Sequence of chain 27.F:
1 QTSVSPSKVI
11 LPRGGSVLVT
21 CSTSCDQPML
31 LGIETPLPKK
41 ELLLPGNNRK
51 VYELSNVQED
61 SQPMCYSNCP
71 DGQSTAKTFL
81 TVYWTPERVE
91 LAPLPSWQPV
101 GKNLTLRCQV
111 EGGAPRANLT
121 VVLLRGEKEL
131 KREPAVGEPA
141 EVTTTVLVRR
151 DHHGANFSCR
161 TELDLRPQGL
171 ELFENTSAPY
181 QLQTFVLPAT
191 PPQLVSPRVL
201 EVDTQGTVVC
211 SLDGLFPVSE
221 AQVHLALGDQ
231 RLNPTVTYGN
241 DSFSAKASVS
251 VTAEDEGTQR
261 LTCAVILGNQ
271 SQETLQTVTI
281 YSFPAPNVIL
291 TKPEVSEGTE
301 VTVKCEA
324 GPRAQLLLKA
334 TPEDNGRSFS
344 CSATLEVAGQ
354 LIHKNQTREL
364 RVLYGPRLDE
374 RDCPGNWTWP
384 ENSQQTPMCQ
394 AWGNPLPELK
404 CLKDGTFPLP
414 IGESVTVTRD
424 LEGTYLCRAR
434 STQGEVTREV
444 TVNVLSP

Binding-site contacts:
Ligand atom O4 contacts residue GLU127 of chain 27.F at 3.1 Å (salt-bridge).
Ligand atom C5 contacts residue GLU127 of chain 27.F at 3.6 Å.
Ligand atom C3 contacts residue GLU127 of chain 27.F at 3.6 Å.
Ligand atom C1 contacts residue ASN156 of chain 27.F at 1.4 Å.
Ligand atom C5 contacts residue GLY126 of chain 27.F at 4.0 Å.
Ligand atom C8 contacts residue PRO179 of chain 27.F at 4.4 Å (hydrophobic).
Ligand atom C2 contacts residue ASN156 of chain 27.F at 2.3 Å.
Ligand atom C6 contacts residue LYS128 of chain 27.F at 4.3 Å.
Ligand atom N2 contacts residue ASN156 of chain 27.F at 2.5 Å (h-bond).
Ligand atom O5 contacts residue ASN156 of chain 27.F at 2.5 Å (h-bond).
Ligand atom C4 contacts residue ASN156 of chain 27.F at 4.2 Å.
Ligand atom O7 contacts residue ASN156 of chain 27.F at 3.2 Å (h-bond).
Ligand atom C3 contacts residue ASN156 of chain 27.F at 3.6 Å.
Ligand atom O5 contacts residue GLY126 of chain 27.F at 3.7 Å.
Ligand atom C5 contacts residue ASN156 of chain 27.F at 3.7 Å.
Ligand atom C7 contacts residue ASN156 of chain 27.F at 3.3 Å.
Ligand atom C6 contacts residue GLU127 of chain 27.F at 3.8 Å.
Ligand atom O3 contacts residue GLU127 of chain 27.F at 4.2 Å.
Ligand atom C4 contacts residue GLU127 of chain 27.F at 3.6 Å.
Ligand atom C8 contacts residue ASN156 of chain 27.F at 4.2 Å.
Ligand atom C1 contacts residue GLY126 of chain 27.F at 3.4 Å.

The protein below binds the small molecule below.
Small molecule (SMILES): CC(=O)N[C@@H]1[C@@H](O)[C@H](O)[C@@H](CO)O[C@H]1O